A small-molecule ligand and the protein it binds are described below.
Small molecule (SMILES): NC[C@@H]1O[C@H](O[C@H]2[C@@H](O)[C@H](O[C@@H]3[C@@H](O)[C@H](N)C[C@H](N)[C@H]3O[C@H]3O[C@H](CN)[C@@H](O)[C@H](O)[C@H]3N)O[C@@H]2CO)[C@H](N)[C@@H](O)[C@@H]1O

Sequence of chain 1.B:
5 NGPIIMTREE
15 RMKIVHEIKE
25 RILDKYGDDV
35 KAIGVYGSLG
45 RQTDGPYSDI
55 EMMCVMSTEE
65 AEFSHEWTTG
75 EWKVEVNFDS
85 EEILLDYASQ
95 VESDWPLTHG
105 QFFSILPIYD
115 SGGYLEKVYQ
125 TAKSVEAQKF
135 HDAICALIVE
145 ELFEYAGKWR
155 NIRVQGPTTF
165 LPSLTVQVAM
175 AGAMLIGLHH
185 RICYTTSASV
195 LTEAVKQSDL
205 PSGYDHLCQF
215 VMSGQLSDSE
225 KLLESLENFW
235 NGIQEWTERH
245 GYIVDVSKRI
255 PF

Sequence of chain 1.A:
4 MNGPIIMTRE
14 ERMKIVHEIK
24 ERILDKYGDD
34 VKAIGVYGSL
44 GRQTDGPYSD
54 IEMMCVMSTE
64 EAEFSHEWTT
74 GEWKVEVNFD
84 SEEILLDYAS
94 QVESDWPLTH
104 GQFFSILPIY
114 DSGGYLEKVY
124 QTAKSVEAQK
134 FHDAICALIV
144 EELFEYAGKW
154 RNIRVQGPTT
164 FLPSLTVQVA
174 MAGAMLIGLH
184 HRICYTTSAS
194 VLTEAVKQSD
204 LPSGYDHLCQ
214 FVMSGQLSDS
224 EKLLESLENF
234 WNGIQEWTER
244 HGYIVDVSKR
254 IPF

Binding-site contacts:
Ligand atom N7 contacts residue GLU144 of chain 1.A at 2.7 Å (salt-bridge).
Ligand atom C23 contacts residue ASP83 of chain 1.B at 3.2 Å.
Ligand atom N9 contacts residue GLU79 of chain 1.B at 3.1 Å (salt-bridge).
Ligand atom O3 contacts residue MG1 of chain 1.I at 3.7 Å.
Ligand atom C17 contacts residue TYR91 of chain 1.B at 3.3 Å (hydrophobic).
Ligand atom O3 contacts residue GLU55 of chain 1.B at 2.7 Å (salt-bridge).
Ligand atom O20 contacts residue TYR91 of chain 1.B at 3.4 Å.
Ligand atom C7 contacts residue GLU144 of chain 1.A at 3.4 Å.
Ligand atom C3 contacts residue GLU79 of chain 1.B at 3.4 Å.
Ligand atom O4 contacts residue MG1 of chain 1.I at 2.1 Å.
Ligand atom C3 contacts residue GLU55 of chain 1.B at 3.7 Å.
Ligand atom C4 contacts residue MG1 of chain 1.I at 3.5 Å.
Ligand atom C9 contacts residue GLU70 of chain 1.B at 3.2 Å.
Ligand atom C1 contacts residue APC1 of chain 1.H at 3.6 Å.
Ligand atom N19 contacts residue ASP83 of chain 1.B at 2.8 Å (salt-bridge).
Ligand atom C9 contacts residue GLU79 of chain 1.B at 3.6 Å.
Ligand atom O3 contacts residue TYR40 of chain 1.B at 3.4 Å (h-bond).
Ligand atom O1 contacts residue GLU79 of chain 1.B at 3.0 Å (salt-bridge).
Ligand atom O4 contacts residue GLU148 of chain 1.A at 2.7 Å (salt-bridge).
Ligand atom O5 contacts residue APC1 of chain 1.H at 3.4 Å (h-bond).
Ligand atom N2 contacts residue GLU79 of chain 1.B at 2.7 Å (salt-bridge).
Ligand atom N23 contacts residue GLU66 of chain 1.B at 3.6 Å (salt-bridge).
Ligand atom N2 contacts residue TYR40 of chain 1.B at 2.8 Å (h-bond).
Ligand atom O3 contacts residue APC1 of chain 1.H at 3.2 Å (h-bond).
Ligand atom C20 contacts residue GLU66 of chain 1.B at 3.6 Å.
Ligand atom C2 contacts residue GLU79 of chain 1.B at 3.7 Å.
Ligand atom C4 contacts residue APC1 of chain 1.H at 3.5 Å.
Ligand atom N9 contacts residue GLU70 of chain 1.B at 2.8 Å (salt-bridge).
Ligand atom C21 contacts residue ASP83 of chain 1.B at 3.5 Å.
Ligand atom C6 contacts residue APC1 of chain 1.H at 3.6 Å.
Ligand atom C8 contacts residue GLU70 of chain 1.B at 3.5 Å.
Ligand atom C2 contacts residue APC1 of chain 1.H at 3.5 Å.
Ligand atom O17 contacts residue GLN105 of chain 1.B at 3.2 Å (h-bond).
Ligand atom O4 contacts residue APC1 of chain 1.H at 2.7 Å (h-bond).
Ligand atom O21 contacts residue GLU66 of chain 1.B at 3.6 Å.
Ligand atom O21 contacts residue ASP83 of chain 1.B at 2.5 Å (salt-bridge).
Ligand atom C22 contacts residue TYR91 of chain 1.B at 3.6 Å (hydrophobic).
Ligand atom C8 contacts residue GLU144 of chain 1.A at 3.4 Å.
Ligand atom C17 contacts residue APC1 of chain 1.H at 3.7 Å.
Ligand atom O4 contacts residue GLU55 of chain 1.B at 3.2 Å (salt-bridge).